Sequence of chain 1.B:
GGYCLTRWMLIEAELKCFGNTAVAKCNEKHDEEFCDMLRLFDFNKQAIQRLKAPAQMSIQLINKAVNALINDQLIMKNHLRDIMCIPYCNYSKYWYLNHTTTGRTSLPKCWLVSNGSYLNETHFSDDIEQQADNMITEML

Binding-site contacts:
Ligand atom C3 contacts residue ASN99 of chain 1.A at 4.0 Å.
Ligand atom O6 contacts residue TRP283 of chain 1.B at 3.3 Å (h-bond).
Ligand atom O4 contacts residue TRP283 of chain 1.B at 3.7 Å.
Ligand atom C8 contacts residue TRP283 of chain 1.B at 4.1 Å (hydrophobic).
Ligand atom C5 contacts residue MET80 of chain 1.A at 4.0 Å (hydrophobic).
Ligand atom O7 contacts residue GLU76 of chain 1.A at 4.0 Å.
Ligand atom O3 contacts residue TRP283 of chain 1.B at 3.8 Å.
Ligand atom O5 contacts residue TRP283 of chain 1.B at 3.4 Å (h-bond).
Ligand atom O5 contacts residue NAG1 of chain 1.NA at 4.1 Å.
Ligand atom O7 contacts residue ASN79 of chain 1.A at 3.6 Å.
Ligand atom C1 contacts residue MET80 of chain 1.A at 4.1 Å (hydrophobic).
Ligand atom C8 contacts residue ASN99 of chain 1.A at 3.3 Å.
Ligand atom C3 contacts residue TRP283 of chain 1.B at 4.0 Å (hydrophobic).
Ligand atom C5 contacts residue THR77 of chain 1.A at 3.9 Å.
Ligand atom C1 contacts residue ASN79 of chain 1.A at 1.5 Å.
Ligand atom O6 contacts residue ARG282 of chain 1.B at 2.7 Å (salt-bridge).
Ligand atom C1 contacts residue GLU76 of chain 1.A at 3.6 Å.
Ligand atom O5 contacts residue THR77 of chain 1.A at 3.0 Å (h-bond).
Ligand atom N2 contacts residue ASN79 of chain 1.A at 3.0 Å (h-bond).
Ligand atom N2 contacts residue ASN99 of chain 1.A at 2.8 Å (h-bond).
Ligand atom C8 contacts residue GLU228 of chain 1.A at 3.7 Å.
Ligand atom C5 contacts residue ASN79 of chain 1.A at 3.7 Å.
Ligand atom C1 contacts residue THR77 of chain 1.A at 4.1 Å.
Ligand atom O2 contacts residue TRP283 of chain 1.B at 3.9 Å.
Ligand atom C6 contacts residue TRP283 of chain 1.B at 3.8 Å (hydrophobic).
Ligand atom O3 contacts residue NAG1 of chain 1.NA at 4.0 Å.
Ligand atom C3 contacts residue NAG1 of chain 1.NA at 3.6 Å.
Ligand atom O4 contacts residue NAG1 of chain 1.NA at 3.4 Å.
Ligand atom C6 contacts residue THR77 of chain 1.A at 3.4 Å.
Ligand atom C2 contacts residue ASN99 of chain 1.A at 3.9 Å.
Ligand atom O5 contacts residue ASN79 of chain 1.A at 2.4 Å (h-bond).
Ligand atom O6 contacts residue THR77 of chain 1.A at 2.5 Å (h-bond).
Ligand atom C8 contacts residue ASN79 of chain 1.A at 4.0 Å.
Ligand atom C7 contacts residue ASN79 of chain 1.A at 3.5 Å.
Ligand atom C2 contacts residue ASN79 of chain 1.A at 2.6 Å.
Ligand atom O5 contacts residue GLU76 of chain 1.A at 3.8 Å.
Ligand atom C7 contacts residue ASN99 of chain 1.A at 3.5 Å.
Ligand atom C6 contacts residue ARG282 of chain 1.B at 4.1 Å.
Ligand atom C3 contacts residue ASN79 of chain 1.A at 3.9 Å.
Ligand atom C4 contacts residue NAG1 of chain 1.NA at 4.0 Å.

This small molecule binds to this protein.
Small molecule (SMILES): CC(=O)N[C@H]1[C@H](O[C@H]2[C@H](O)[C@@H](NC(C)=O)CO[C@@H]2CO)O[C@H](CO)[C@@H](O[C@@H]2O[C@H](CO)[C@@H](O)[C@H](O)[C@@H]2O)[C@@H]1O

Sequence of chain 1.A:
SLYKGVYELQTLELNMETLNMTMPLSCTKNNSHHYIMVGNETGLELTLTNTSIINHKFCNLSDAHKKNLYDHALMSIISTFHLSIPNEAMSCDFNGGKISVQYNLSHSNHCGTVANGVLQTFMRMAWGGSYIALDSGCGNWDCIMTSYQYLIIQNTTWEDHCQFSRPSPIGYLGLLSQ